Sequence of chain 2.A:
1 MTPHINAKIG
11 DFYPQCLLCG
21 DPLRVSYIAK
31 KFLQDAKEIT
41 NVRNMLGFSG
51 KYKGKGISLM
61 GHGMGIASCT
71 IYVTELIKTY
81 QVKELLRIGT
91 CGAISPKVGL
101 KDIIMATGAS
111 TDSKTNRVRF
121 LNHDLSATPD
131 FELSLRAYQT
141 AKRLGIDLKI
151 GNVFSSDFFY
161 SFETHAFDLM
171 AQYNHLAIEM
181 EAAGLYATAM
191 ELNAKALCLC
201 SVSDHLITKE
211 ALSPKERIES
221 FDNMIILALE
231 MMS

Binding-site contacts:
Ligand atom C2 contacts residue PHE159 of chain 2.A at 3.6 Å (hydrophobic).
Ligand atom C4 contacts residue PHE159 of chain 2.A at 3.6 Å (hydrophobic).
Ligand atom C2 contacts residue ILE178 of chain 2.A at 3.6 Å (hydrophobic).
Ligand atom C8 contacts residue ARG217 of chain 2.A at 4.1 Å.
Ligand atom C5 contacts residue PHE159 of chain 2.A at 3.4 Å (hydrophobic).
Ligand atom C8 contacts residue SER203 of chain 2.A at 3.1 Å.
Ligand atom O6 contacts residue ASP204 of chain 2.A at 3.9 Å.
Ligand atom C8 contacts residue THR90 of chain 2.A at 3.3 Å.
Ligand atom C4 contacts residue CYS91 of chain 2.A at 4.0 Å (hydrophobic).
Ligand atom O6 contacts residue LEU206 of chain 2.A at 4.0 Å.
Ligand atom C5 contacts residue GLY92 of chain 2.A at 3.5 Å.
Ligand atom N3 contacts residue GLU179 of chain 2.A at 3.5 Å.
Ligand atom C5 contacts residue ILE178 of chain 2.A at 3.9 Å (hydrophobic).
Ligand atom N3 contacts residue PHE159 of chain 2.A at 3.7 Å.
Ligand atom N3 contacts residue MET180 of chain 2.A at 3.7 Å.
Ligand atom N1 contacts residue ILE178 of chain 2.A at 3.8 Å.
Ligand atom C5 contacts residue CYS91 of chain 2.A at 3.8 Å (hydrophobic).
Ligand atom C4 contacts residue GLY92 of chain 2.A at 4.1 Å.
Ligand atom C4 contacts residue ILE178 of chain 2.A at 3.8 Å (hydrophobic).
Ligand atom C8 contacts residue GLY92 of chain 2.A at 4.0 Å.
Ligand atom C5 contacts residue ASP204 of chain 2.A at 3.8 Å.
Ligand atom C2 contacts residue MET180 of chain 2.A at 3.8 Å (hydrophobic).
Ligand atom C2 contacts residue GLU179 of chain 2.A at 3.9 Å.
Ligand atom N9 contacts residue PHE159 of chain 2.A at 4.1 Å.
Ligand atom O6 contacts residue PHE159 of chain 2.A at 4.0 Å.
Ligand atom C6 contacts residue PHE159 of chain 2.A at 3.5 Å (hydrophobic).
Ligand atom N7 contacts residue CYS91 of chain 2.A at 3.3 Å.
Ligand atom N7 contacts residue PHE159 of chain 2.A at 3.8 Å.
Ligand atom N7 contacts residue SER203 of chain 2.A at 3.5 Å (h-bond).
Ligand atom C6 contacts residue GLY92 of chain 2.A at 3.8 Å.
Ligand atom N7 contacts residue GLY92 of chain 2.A at 3.5 Å (h-bond).
Ligand atom O6 contacts residue GLY92 of chain 2.A at 3.5 Å.
Ligand atom C6 contacts residue ILE178 of chain 2.A at 3.9 Å (hydrophobic).
Ligand atom N7 contacts residue ASP204 of chain 2.A at 2.7 Å (salt-bridge).
Ligand atom C8 contacts residue ASP204 of chain 2.A at 3.4 Å.
Ligand atom N3 contacts residue ILE178 of chain 2.A at 3.6 Å.
Ligand atom N1 contacts residue PHE159 of chain 2.A at 3.7 Å.
Ligand atom N9 contacts residue THR90 of chain 2.A at 3.3 Å (h-bond).
Ligand atom C8 contacts residue CYS91 of chain 2.A at 3.3 Å (hydrophobic).
Ligand atom N9 contacts residue CYS91 of chain 2.A at 3.6 Å.

A protein and the small-molecule ligand that binds it are described below.
Small molecule (SMILES): O=c1[nH]cnc2nc[nH]c12